Sequence of chain 1.A:
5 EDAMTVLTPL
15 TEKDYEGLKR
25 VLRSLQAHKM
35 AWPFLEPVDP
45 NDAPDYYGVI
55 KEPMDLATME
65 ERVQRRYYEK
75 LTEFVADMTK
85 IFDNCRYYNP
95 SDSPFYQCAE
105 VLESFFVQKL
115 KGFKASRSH

A small-molecule ligand and the protein it binds are described below.
Small molecule (SMILES): CC(=O)Nc1ccc(C(=O)Nn2cnnc2)cc1

Binding-site contacts:
Ligand atom C3 contacts residue PHE99 of chain 1.A at 3.4 Å (hydrophobic).
Ligand atom N1 contacts residue VAL42 of chain 1.A at 3.9 Å.
Ligand atom C4 contacts residue VAL42 of chain 1.A at 4.4 Å (hydrophobic).
Ligand atom O2 contacts residue TYR92 of chain 1.A at 4.2 Å.
Ligand atom C5 contacts residue PHE99 of chain 1.A at 3.7 Å (hydrophobic).
Ligand atom C6 contacts residue ASP46 of chain 1.A at 4.1 Å.
Ligand atom O1 contacts residue TYR92 of chain 1.A at 4.3 Å.
Ligand atom C1 contacts residue VAL42 of chain 1.A at 3.9 Å (hydrophobic).
Ligand atom C1 contacts residue PRO37 of chain 1.A at 3.5 Å (hydrophobic).
Ligand atom C7 contacts residue PHE99 of chain 1.A at 3.4 Å (hydrophobic).
Ligand atom C5 contacts residue ASP46 of chain 1.A at 3.9 Å.
Ligand atom O2 contacts residue ALA47 of chain 1.A at 4.3 Å.
Ligand atom C9 contacts residue ASP46 of chain 1.A at 3.5 Å.
Ligand atom C4 contacts residue PHE99 of chain 1.A at 3.6 Å (hydrophobic).
Ligand atom O1 contacts residue TYR50 of chain 1.A at 3.9 Å.
Ligand atom C6 contacts residue ALA47 of chain 1.A at 4.1 Å (hydrophobic).
Ligand atom N3 contacts residue ASP46 of chain 1.A at 3.7 Å.
Ligand atom N2 contacts residue PHE99 of chain 1.A at 4.4 Å.
Ligand atom C7 contacts residue ASN93 of chain 1.A at 3.4 Å.
Ligand atom C8 contacts residue TYR92 of chain 1.A at 4.1 Å (hydrophobic).
Ligand atom O1 contacts residue ASN93 of chain 1.A at 3.2 Å (h-bond).
Ligand atom C6 contacts residue PHE99 of chain 1.A at 3.6 Å (hydrophobic).
Ligand atom C8 contacts residue PHE99 of chain 1.A at 3.5 Å (hydrophobic).
Ligand atom C2 contacts residue PHE99 of chain 1.A at 3.9 Å (hydrophobic).
Ligand atom C8 contacts residue ASN93 of chain 1.A at 3.3 Å.
Ligand atom C9 contacts residue PHE99 of chain 1.A at 4.3 Å (hydrophobic).
Ligand atom C1 contacts residue PHE99 of chain 1.A at 4.3 Å (hydrophobic).
Ligand atom N1 contacts residue PHE99 of chain 1.A at 3.5 Å.
Ligand atom C2 contacts residue ASN93 of chain 1.A at 4.2 Å.
Ligand atom O1 contacts residue PHE99 of chain 1.A at 4.4 Å.
Ligand atom C7 contacts residue TYR92 of chain 1.A at 3.8 Å (hydrophobic).
Ligand atom O1 contacts residue VAL42 of chain 1.A at 4.3 Å.
Ligand atom C2 contacts residue VAL42 of chain 1.A at 3.8 Å (hydrophobic).
Ligand atom C4 contacts residue ASP46 of chain 1.A at 4.4 Å.
Ligand atom C1 contacts residue PHE38 of chain 1.A at 4.0 Å (hydrophobic).
Ligand atom C9 contacts residue ALA47 of chain 1.A at 4.4 Å (hydrophobic).
Ligand atom C5 contacts residue ALA47 of chain 1.A at 4.0 Å (hydrophobic).
Ligand atom C11 contacts residue ASP46 of chain 1.A at 3.3 Å.
Ligand atom O2 contacts residue ASP46 of chain 1.A at 3.7 Å.
Ligand atom N2 contacts residue ASP46 of chain 1.A at 3.4 Å (salt-bridge).